Sequence of chain 1.A:
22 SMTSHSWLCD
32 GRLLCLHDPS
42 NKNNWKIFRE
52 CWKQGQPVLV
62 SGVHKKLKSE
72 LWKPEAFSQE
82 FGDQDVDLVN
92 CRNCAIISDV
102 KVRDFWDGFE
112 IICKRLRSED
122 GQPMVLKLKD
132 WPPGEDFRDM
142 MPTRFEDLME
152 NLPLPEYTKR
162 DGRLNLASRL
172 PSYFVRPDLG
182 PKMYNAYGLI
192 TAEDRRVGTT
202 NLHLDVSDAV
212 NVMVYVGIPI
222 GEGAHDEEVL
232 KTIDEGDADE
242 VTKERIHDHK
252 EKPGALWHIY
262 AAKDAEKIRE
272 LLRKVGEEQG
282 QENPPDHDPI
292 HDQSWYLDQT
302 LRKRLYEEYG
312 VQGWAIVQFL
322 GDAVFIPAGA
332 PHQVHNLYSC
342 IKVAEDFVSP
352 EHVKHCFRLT

A protein and the small-molecule ligand that binds it are described below.
Small molecule (SMILES): Cn1nc(CO)cc1-c1ccccc1

Binding-site contacts:
Ligand atom C3 contacts residue THR24 of chain 1.A at 4.5 Å.
Ligand atom C5 contacts residue THR24 of chain 1.A at 3.9 Å.
Ligand atom C3 contacts residue HIS38 of chain 1.A at 4.3 Å.
Ligand atom N1 contacts residue MET23 of chain 1.A at 3.7 Å.
Ligand atom C5 contacts residue ASP39 of chain 1.A at 4.3 Å.
Ligand atom N1 contacts residue ASP39 of chain 1.A at 4.0 Å.
Ligand atom C2 contacts residue ASP39 of chain 1.A at 4.0 Å.
Ligand atom C2 contacts residue HIS38 of chain 1.A at 4.2 Å.
Ligand atom C3 contacts residue ASP39 of chain 1.A at 4.1 Å.
Ligand atom O contacts residue HIS38 of chain 1.A at 4.3 Å.
Ligand atom C9 contacts residue SER25 of chain 1.A at 3.5 Å.
Ligand atom O contacts residue MET23 of chain 1.A at 4.4 Å.
Ligand atom C1 contacts residue ASP39 of chain 1.A at 3.9 Å.
Ligand atom C7 contacts residue SER25 of chain 1.A at 4.4 Å.
Ligand atom C2 contacts residue THR24 of chain 1.A at 3.2 Å.
Ligand atom C6 contacts residue ASP39 of chain 1.A at 4.0 Å.
Ligand atom N contacts residue ASP39 of chain 1.A at 3.8 Å.
Ligand atom C2 contacts residue MET23 of chain 1.A at 4.1 Å (hydrophobic).
Ligand atom C1 contacts residue MET23 of chain 1.A at 4.1 Å (hydrophobic).
Ligand atom C4 contacts residue HIS38 of chain 1.A at 3.7 Å.
Ligand atom N contacts residue MET23 of chain 1.A at 3.8 Å.
Ligand atom C1 contacts residue THR24 of chain 1.A at 4.0 Å.
Ligand atom C10 contacts residue MET23 of chain 1.A at 4.1 Å (hydrophobic).
Ligand atom C10 contacts residue SER25 of chain 1.A at 3.5 Å.
Ligand atom C10 contacts residue THR24 of chain 1.A at 3.3 Å.
Ligand atom C7 contacts residue ASN42 of chain 1.A at 3.7 Å.
Ligand atom C9 contacts residue MET23 of chain 1.A at 4.5 Å (hydrophobic).
Ligand atom C9 contacts residue THR24 of chain 1.A at 3.7 Å.
Ligand atom C contacts residue ASP39 of chain 1.A at 3.5 Å.
Ligand atom C contacts residue MET23 of chain 1.A at 3.8 Å (hydrophobic).
Ligand atom C5 contacts residue SER25 of chain 1.A at 4.3 Å.
Ligand atom C3 contacts residue MET23 of chain 1.A at 4.0 Å (hydrophobic).
Ligand atom C8 contacts residue SER25 of chain 1.A at 4.0 Å.
Ligand atom C6 contacts residue ASN42 of chain 1.A at 3.9 Å.